Sequence of chain 1.B:
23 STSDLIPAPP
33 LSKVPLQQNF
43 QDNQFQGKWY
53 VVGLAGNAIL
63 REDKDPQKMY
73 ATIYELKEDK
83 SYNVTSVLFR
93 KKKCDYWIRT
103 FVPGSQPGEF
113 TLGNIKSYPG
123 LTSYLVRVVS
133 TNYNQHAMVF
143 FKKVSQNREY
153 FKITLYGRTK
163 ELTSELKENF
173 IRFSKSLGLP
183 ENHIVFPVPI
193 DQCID

This small molecule binds to this protein.
Small molecule (SMILES): O=C(O)c1cccc(O)c1O

Binding-site contacts:
Ligand atom C9 contacts residue TYR126 of chain 1.B at 4.1 Å (hydrophobic).
Ligand atom C21 contacts residue DBH1 of chain 1.L at 3.8 Å.
Ligand atom C21 contacts residue FE1 of chain 1.J at 3.0 Å.
Ligand atom O3 contacts residue TRP99 of chain 1.B at 3.3 Å (h-bond).
Ligand atom O3 contacts residue FE1 of chain 1.J at 2.0 Å.
Ligand atom O3 contacts residue TYR126 of chain 1.B at 3.2 Å (h-bond).
Ligand atom O17 contacts residue FE1 of chain 1.J at 4.1 Å.
Ligand atom C18 contacts residue DBH1 of chain 1.L at 4.0 Å.
Ligand atom O6 contacts residue TYR126 of chain 1.B at 3.4 Å (h-bond).
Ligand atom O17 contacts residue LYS145 of chain 1.B at 3.1 Å (salt-bridge).
Ligand atom C3 contacts residue FE1 of chain 1.J at 3.0 Å.
Ligand atom C12 contacts residue LEU123 of chain 1.B at 3.8 Å (hydrophobic).
Ligand atom C18 contacts residue TYR126 of chain 1.B at 4.0 Å (hydrophobic).
Ligand atom O9 contacts residue DBH1 of chain 1.M at 2.6 Å (h-bond).
Ligand atom C15 contacts residue TRP99 of chain 1.B at 3.7 Å (hydrophobic).
Ligand atom O3 contacts residue DBH1 of chain 1.M at 2.9 Å (h-bond).
Ligand atom C18 contacts residue TRP99 of chain 1.B at 3.5 Å (hydrophobic).
Ligand atom C3 contacts residue TYR126 of chain 1.B at 3.5 Å (hydrophobic).
Ligand atom O6 contacts residue PHE103 of chain 1.B at 4.1 Å.
Ligand atom C3 contacts residue TRP99 of chain 1.B at 3.5 Å (hydrophobic).
Ligand atom C6 contacts residue ARG101 of chain 1.B at 4.1 Å.
Ligand atom C9 contacts residue TRP99 of chain 1.B at 3.9 Å (hydrophobic).
Ligand atom C3 contacts residue DBH1 of chain 1.L at 3.5 Å.
Ligand atom O3 contacts residue DBH1 of chain 1.L at 2.9 Å (h-bond).
Ligand atom O9 contacts residue FE1 of chain 1.J at 2.0 Å.
Ligand atom C12 contacts residue TYR120 of chain 1.B at 3.8 Å (hydrophobic).
Ligand atom C3 contacts residue DBH1 of chain 1.M at 3.7 Å.
Ligand atom C18 contacts residue FE1 of chain 1.J at 3.4 Å.
Ligand atom O9 contacts residue DBH1 of chain 1.L at 2.9 Å (h-bond).
Ligand atom O9 contacts residue LYS145 of chain 1.B at 3.2 Å (salt-bridge).
Ligand atom O6 contacts residue TRP99 of chain 1.B at 3.8 Å.
Ligand atom C6 contacts residue TYR126 of chain 1.B at 3.6 Å (hydrophobic).
Ligand atom C21 contacts residue LYS145 of chain 1.B at 3.4 Å.
Ligand atom C21 contacts residue DBH1 of chain 1.M at 3.4 Å.
Ligand atom C6 contacts residue TRP99 of chain 1.B at 3.7 Å (hydrophobic).
Ligand atom C12 contacts residue TRP99 of chain 1.B at 3.9 Å (hydrophobic).
Ligand atom C12 contacts residue LEU114 of chain 1.B at 3.9 Å (hydrophobic).
Ligand atom O6 contacts residue ARG101 of chain 1.B at 3.0 Å (salt-bridge).
Ligand atom C18 contacts residue DBH1 of chain 1.M at 3.9 Å.
Ligand atom C9 contacts residue LEU114 of chain 1.B at 3.8 Å (hydrophobic).